Binding-site contacts:
Ligand atom C4 contacts residue PHE101 of chain 1.B at 3.8 Å (hydrophobic).
Ligand atom C3 contacts residue ASN14 of chain 1.B at 3.8 Å.
Ligand atom C7 contacts residue ASN14 of chain 1.B at 3.6 Å.
Ligand atom C7 contacts residue ILE12 of chain 1.B at 4.2 Å (hydrophobic).
Ligand atom C1 contacts residue SER11 of chain 1.B at 4.3 Å.
Ligand atom C5 contacts residue PHE101 of chain 1.B at 4.2 Å (hydrophobic).
Ligand atom O3 contacts residue PHE101 of chain 1.B at 4.3 Å.
Ligand atom C8 contacts residue PHE101 of chain 1.B at 4.2 Å (hydrophobic).
Ligand atom O2 contacts residue SER11 of chain 1.B at 4.2 Å.
Ligand atom O7 contacts residue ASN14 of chain 1.B at 3.9 Å.
Ligand atom C2 contacts residue SER11 of chain 1.B at 3.9 Å.
Ligand atom C1 contacts residue ASN14 of chain 1.B at 1.4 Å.
Ligand atom O5 contacts residue ASN14 of chain 1.B at 2.3 Å (h-bond).
Ligand atom N2 contacts residue ILE12 of chain 1.B at 3.9 Å.
Ligand atom N2 contacts residue ASN14 of chain 1.B at 2.9 Å (h-bond).
Ligand atom C8 contacts residue ILE12 of chain 1.B at 3.5 Å (hydrophobic).
Ligand atom C6 contacts residue PHE101 of chain 1.B at 4.3 Å (hydrophobic).
Ligand atom C1 contacts residue PHE101 of chain 1.B at 4.5 Å (hydrophobic).
Ligand atom C8 contacts residue SER11 of chain 1.B at 3.8 Å.
Ligand atom C5 contacts residue PHE101 of chain 1.B at 4.0 Å (hydrophobic).
Ligand atom C2 contacts residue ASN14 of chain 1.B at 2.5 Å.
Ligand atom C5 contacts residue ASN14 of chain 1.B at 3.6 Å.
Ligand atom O6 contacts residue PHE101 of chain 1.B at 4.1 Å.
Ligand atom O5 contacts residue PHE101 of chain 1.B at 4.2 Å.
Ligand atom C4 contacts residue ASN14 of chain 1.B at 4.2 Å.
Ligand atom C8 contacts residue SER13 of chain 1.B at 4.1 Å.
Ligand atom C3 contacts residue PHE101 of chain 1.B at 3.9 Å (hydrophobic).

Sequence of chain 1.B:
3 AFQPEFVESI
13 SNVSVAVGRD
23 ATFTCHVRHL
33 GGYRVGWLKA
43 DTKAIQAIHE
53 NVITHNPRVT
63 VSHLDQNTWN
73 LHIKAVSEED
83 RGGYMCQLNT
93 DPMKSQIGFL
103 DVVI

This small molecule binds to this protein.
Small molecule (SMILES): CC(=O)N[C@H]1[C@H](O[C@H]2[C@H](O[C@@H]3O[C@@H](C)[C@@H](O)[C@@H](O)[C@@H]3O)[C@@H](NC(C)=O)CO[C@@H]2CO[C@@H]2O[C@@H](C)[C@@H](O)[C@@H](O)[C@@H]2O)O[C@H](CO)[C@@H](O[C@@H]2O[C@H](CO)[C@@H](O)[C@H](O[C@H]3O[C@H](CO)[C@@H](O)[C@H](O)[C@@H]3O)[C@@H]2O)[C@@H]1O